This protein binds this small molecule.
Small molecule (SMILES): C/C=C/C/C=C/CCC(=O)[C@@H](O)CC(N)=O

Sequence of chain 1.A:
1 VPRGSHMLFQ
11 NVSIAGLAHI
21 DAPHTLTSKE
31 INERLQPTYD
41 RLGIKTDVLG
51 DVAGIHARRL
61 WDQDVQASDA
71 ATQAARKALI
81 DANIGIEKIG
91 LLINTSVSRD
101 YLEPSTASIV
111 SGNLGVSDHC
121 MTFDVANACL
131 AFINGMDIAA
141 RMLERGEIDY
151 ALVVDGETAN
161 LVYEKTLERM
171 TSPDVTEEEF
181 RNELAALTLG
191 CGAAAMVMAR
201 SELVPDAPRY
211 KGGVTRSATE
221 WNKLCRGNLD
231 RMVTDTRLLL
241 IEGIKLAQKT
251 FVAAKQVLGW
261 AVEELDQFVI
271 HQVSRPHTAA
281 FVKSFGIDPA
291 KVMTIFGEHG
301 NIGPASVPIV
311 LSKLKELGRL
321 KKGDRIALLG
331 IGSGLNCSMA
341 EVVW

Binding-site contacts:
Ligand atom C3 contacts residue GLU103 of chain 1.A at 4.1 Å.
Ligand atom C6 contacts residue LEU239 of chain 1.B at 3.6 Å (hydrophobic).
Ligand atom C10 contacts residue ILE331 of chain 1.B at 4.0 Å (hydrophobic).
Ligand atom C2 contacts residue GLU103 of chain 1.A at 3.4 Å.
Ligand atom O1 contacts residue GLU103 of chain 1.A at 4.1 Å.
Ligand atom C11 contacts residue LEU240 of chain 1.B at 3.8 Å (hydrophobic).
Ligand atom N1 contacts residue GLU103 of chain 1.A at 2.9 Å (salt-bridge).
Ligand atom O2 contacts residue SER333 of chain 1.B at 2.8 Å (h-bond).
Ligand atom C9 contacts residue ILE331 of chain 1.B at 4.0 Å (hydrophobic).
Ligand atom C3 contacts residue ASN301 of chain 1.B at 3.4 Å.
Ligand atom O2 contacts residue ALA128 of chain 1.B at 3.2 Å.
Ligand atom C8 contacts residue ILE331 of chain 1.B at 4.0 Å (hydrophobic).
Ligand atom C9 contacts residue LEU240 of chain 1.B at 3.8 Å (hydrophobic).
Ligand atom C10 contacts residue LEU239 of chain 1.B at 4.0 Å (hydrophobic).
Ligand atom C1 contacts residue ALA128 of chain 1.B at 4.0 Å (hydrophobic).
Ligand atom C10 contacts residue HIS277 of chain 1.B at 3.8 Å.
Ligand atom C1 contacts residue SER333 of chain 1.B at 3.4 Å.
Ligand atom N1 contacts residue SER333 of chain 1.B at 2.4 Å (h-bond).
Ligand atom C7 contacts residue LEU239 of chain 1.B at 3.5 Å (hydrophobic).
Ligand atom C9 contacts residue HIS277 of chain 1.B at 4.1 Å.
Ligand atom C2 contacts residue HIS271 of chain 1.B at 3.4 Å.
Ligand atom C12 contacts residue ILE331 of chain 1.B at 3.7 Å (hydrophobic).
Ligand atom O2 contacts residue CYS129 of chain 1.B at 3.0 Å (h-bond).
Ligand atom C12 contacts residue HIS277 of chain 1.B at 3.8 Å.
Ligand atom O3 contacts residue HIS271 of chain 1.B at 2.2 Å (h-bond).
Ligand atom O2 contacts residue GLU103 of chain 1.A at 3.5 Å (salt-bridge).
Ligand atom C11 contacts residue HIS277 of chain 1.B at 3.8 Å.
Ligand atom C5 contacts residue VAL273 of chain 1.B at 3.8 Å (hydrophobic).
Ligand atom C1 contacts residue CYS129 of chain 1.B at 3.6 Å (hydrophobic).
Ligand atom C8 contacts residue LEU239 of chain 1.B at 3.8 Å (hydrophobic).
Ligand atom O3 contacts residue ASN301 of chain 1.B at 2.6 Å (h-bond).
Ligand atom C3 contacts residue HIS271 of chain 1.B at 3.3 Å.
Ligand atom C9 contacts residue LEU239 of chain 1.B at 3.0 Å (hydrophobic).
Ligand atom N1 contacts residue GLY332 of chain 1.B at 4.1 Å.
Ligand atom C2 contacts residue CYS129 of chain 1.B at 3.4 Å (hydrophobic).
Ligand atom O3 contacts residue VAL273 of chain 1.B at 3.4 Å.
Ligand atom C11 contacts residue ILE331 of chain 1.B at 3.7 Å (hydrophobic).
Ligand atom O2 contacts residue GLY332 of chain 1.B at 3.2 Å.
Ligand atom C1 contacts residue GLU103 of chain 1.A at 3.0 Å.
Ligand atom C1 contacts residue GLY332 of chain 1.B at 4.1 Å.

Sequence of chain 1.B:
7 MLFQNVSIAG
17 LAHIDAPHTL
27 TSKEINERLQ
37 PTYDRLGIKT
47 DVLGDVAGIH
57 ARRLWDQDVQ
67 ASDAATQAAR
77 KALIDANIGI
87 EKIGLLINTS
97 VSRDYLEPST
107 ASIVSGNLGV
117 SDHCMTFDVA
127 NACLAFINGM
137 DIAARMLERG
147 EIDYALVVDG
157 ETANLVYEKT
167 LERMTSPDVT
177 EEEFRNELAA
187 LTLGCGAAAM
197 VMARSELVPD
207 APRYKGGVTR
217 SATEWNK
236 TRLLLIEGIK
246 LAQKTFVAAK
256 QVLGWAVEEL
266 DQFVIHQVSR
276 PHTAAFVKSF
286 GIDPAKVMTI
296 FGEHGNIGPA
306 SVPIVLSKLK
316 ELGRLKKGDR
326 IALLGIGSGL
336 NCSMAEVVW